A protein and the small-molecule ligand that binds it are described below.
Small molecule (SMILES): CC(=O)N[C@H]1[C@H](O[C@H]2[C@H](O)[C@@H](NC(C)=O)CO[C@@H]2CO)O[C@H](CO)[C@@H](O)[C@@H]1O

Binding-site contacts:
Ligand atom O5 contacts residue ASN12 of chain 4.J at 2.7 Å (h-bond).
Ligand atom C7 contacts residue ASN12 of chain 4.J at 3.9 Å.
Ligand atom C1 contacts residue ASN12 of chain 4.J at 2.1 Å.
Ligand atom O7 contacts residue ASN12 of chain 4.J at 3.7 Å.
Ligand atom C5 contacts residue ASN12 of chain 4.J at 4.1 Å.
Ligand atom N2 contacts residue ASN12 of chain 4.J at 3.8 Å.
Ligand atom C2 contacts residue ASN12 of chain 4.J at 3.2 Å.

Sequence of chain 4.J:
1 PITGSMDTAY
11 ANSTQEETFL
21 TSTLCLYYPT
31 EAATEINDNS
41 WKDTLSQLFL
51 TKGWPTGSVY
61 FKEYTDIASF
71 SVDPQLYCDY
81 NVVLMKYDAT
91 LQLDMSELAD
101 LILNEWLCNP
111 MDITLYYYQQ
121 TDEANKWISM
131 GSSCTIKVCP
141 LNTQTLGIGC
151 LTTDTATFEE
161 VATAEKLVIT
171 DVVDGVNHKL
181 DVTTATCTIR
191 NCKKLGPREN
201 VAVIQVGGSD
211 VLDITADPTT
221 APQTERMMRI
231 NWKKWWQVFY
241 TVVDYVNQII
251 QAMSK